Sequence of chain 1.B:
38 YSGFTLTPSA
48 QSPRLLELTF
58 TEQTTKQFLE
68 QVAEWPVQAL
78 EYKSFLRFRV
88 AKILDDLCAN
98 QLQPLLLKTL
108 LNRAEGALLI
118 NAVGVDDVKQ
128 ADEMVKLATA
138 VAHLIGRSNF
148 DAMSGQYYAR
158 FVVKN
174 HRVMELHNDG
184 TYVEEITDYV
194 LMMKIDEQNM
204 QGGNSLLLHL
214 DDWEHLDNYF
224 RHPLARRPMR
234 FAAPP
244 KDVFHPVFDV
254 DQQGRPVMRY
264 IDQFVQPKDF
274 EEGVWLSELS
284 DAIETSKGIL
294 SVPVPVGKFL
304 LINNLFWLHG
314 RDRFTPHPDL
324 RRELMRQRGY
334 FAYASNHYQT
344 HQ

Binding-site contacts:
Ligand atom C5 contacts residue HIS180 of chain 1.B at 4.2 Å.
Ligand atom C3 contacts residue PHE267 of chain 1.B at 4.2 Å (hydrophobic).
Ligand atom O3 contacts residue MET177 of chain 1.B at 3.3 Å.
Ligand atom O2 contacts residue ASP182 of chain 1.B at 3.9 Å.
Ligand atom C2 contacts residue PHE267 of chain 1.B at 3.7 Å (hydrophobic).
Ligand atom C1 contacts residue GLY183 of chain 1.B at 3.3 Å.
Ligand atom C1 contacts residue ARG331 of chain 1.B at 3.5 Å.
Ligand atom C3 contacts residue ARG331 of chain 1.B at 4.5 Å.
Ligand atom O4 contacts residue ARG329 of chain 1.B at 4.1 Å.
Ligand atom C2 contacts residue TYR185 of chain 1.B at 3.6 Å (hydrophobic).
Ligand atom O1 contacts residue ARG331 of chain 1.B at 2.3 Å (salt-bridge).
Ligand atom O4 contacts residue MET177 of chain 1.B at 4.2 Å.
Ligand atom C2 contacts residue GLY183 of chain 1.B at 3.6 Å.
Ligand atom O1 contacts residue ARG329 of chain 1.B at 3.9 Å.
Ligand atom O2 contacts residue TYR185 of chain 1.B at 3.1 Å.
Ligand atom O2 contacts residue ARG331 of chain 1.B at 4.0 Å.
Ligand atom C4 contacts residue ARG329 of chain 1.B at 4.5 Å.
Ligand atom C5 contacts residue ARG329 of chain 1.B at 4.4 Å.
Ligand atom O4 contacts residue FE21 of chain 1.E at 2.8 Å.
Ligand atom C1 contacts residue ASP182 of chain 1.B at 3.8 Å.
Ligand atom O4 contacts residue ASP182 of chain 1.B at 3.9 Å.
Ligand atom C3 contacts residue FE21 of chain 1.E at 4.2 Å.
Ligand atom C2 contacts residue ASP182 of chain 1.B at 3.9 Å.
Ligand atom C1 contacts residue TYR185 of chain 1.B at 3.6 Å (hydrophobic).
Ligand atom C5 contacts residue FE21 of chain 1.E at 3.9 Å.
Ligand atom C4 contacts residue PHE267 of chain 1.B at 4.1 Å (hydrophobic).
Ligand atom C5 contacts residue MET177 of chain 1.B at 4.0 Å (hydrophobic).
Ligand atom C3 contacts residue ASP182 of chain 1.B at 3.4 Å.
Ligand atom C3 contacts residue HIS180 of chain 1.B at 4.3 Å.
Ligand atom O1 contacts residue GLY183 of chain 1.B at 4.2 Å.
Ligand atom C3 contacts residue ILE264 of chain 1.B at 4.1 Å (hydrophobic).
Ligand atom O4 contacts residue HIS180 of chain 1.B at 3.6 Å (h-bond).
Ligand atom O2 contacts residue GLY183 of chain 1.B at 2.8 Å (h-bond).
Ligand atom O1 contacts residue ASP182 of chain 1.B at 3.6 Å.

A protein and the small-molecule ligand that binds it are described below.
Small molecule (SMILES): O=C(O)CCCC(=O)O